Sequence of chain 1.A:
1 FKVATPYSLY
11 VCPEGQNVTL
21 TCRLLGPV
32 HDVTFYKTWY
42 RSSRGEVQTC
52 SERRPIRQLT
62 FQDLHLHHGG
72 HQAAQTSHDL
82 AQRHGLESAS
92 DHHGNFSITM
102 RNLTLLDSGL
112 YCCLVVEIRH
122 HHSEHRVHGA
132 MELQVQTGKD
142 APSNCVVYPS

Binding-site contacts:
Ligand atom O7 contacts residue ASN17 of chain 1.A at 3.8 Å.
Ligand atom C1 contacts residue ASN17 of chain 1.A at 1.4 Å.
Ligand atom O6 contacts residue ARG102 of chain 1.A at 3.2 Å (salt-bridge).
Ligand atom C2 contacts residue ASN17 of chain 1.A at 2.5 Å.
Ligand atom C7 contacts residue GLN16 of chain 1.A at 4.2 Å.
Ligand atom O7 contacts residue GLN16 of chain 1.A at 4.2 Å.
Ligand atom C7 contacts residue ASN17 of chain 1.A at 3.6 Å.
Ligand atom C8 contacts residue GLY15 of chain 1.A at 4.0 Å.
Ligand atom O5 contacts residue ARG102 of chain 1.A at 2.9 Å (salt-bridge).
Ligand atom C6 contacts residue ARG102 of chain 1.A at 3.7 Å.
Ligand atom C3 contacts residue ASN17 of chain 1.A at 3.8 Å.
Ligand atom C5 contacts residue ASN17 of chain 1.A at 3.6 Å.
Ligand atom C4 contacts residue ASN17 of chain 1.A at 4.2 Å.
Ligand atom C5 contacts residue ARG102 of chain 1.A at 3.9 Å.
Ligand atom C8 contacts residue GLN16 of chain 1.A at 3.7 Å.
Ligand atom C1 contacts residue ARG102 of chain 1.A at 3.7 Å.
Ligand atom O5 contacts residue ASN17 of chain 1.A at 2.3 Å (h-bond).
Ligand atom N2 contacts residue ASN17 of chain 1.A at 3.0 Å (h-bond).

A small-molecule ligand and the protein it binds are described below.
Small molecule (SMILES): CC(=O)N[C@@H]1[C@@H](O)[C@H](O)[C@@H](CO)O[C@H]1O